A protein and the small-molecule ligand that binds it are described below.
Small molecule (SMILES): CC(=O)N[C@@H]1[C@@H](O)[C@H](O)[C@@H](CO)O[C@H]1O

Sequence of chain 1.C:
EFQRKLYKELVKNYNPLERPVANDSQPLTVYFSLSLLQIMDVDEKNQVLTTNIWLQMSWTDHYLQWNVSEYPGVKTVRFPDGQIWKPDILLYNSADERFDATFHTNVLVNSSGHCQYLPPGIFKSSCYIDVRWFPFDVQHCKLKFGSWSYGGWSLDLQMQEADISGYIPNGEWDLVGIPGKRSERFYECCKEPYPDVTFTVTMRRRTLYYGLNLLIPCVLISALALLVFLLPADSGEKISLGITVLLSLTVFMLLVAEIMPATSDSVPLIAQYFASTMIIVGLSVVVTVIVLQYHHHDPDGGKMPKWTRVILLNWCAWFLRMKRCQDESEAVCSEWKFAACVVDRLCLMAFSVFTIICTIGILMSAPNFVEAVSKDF

Binding-site contacts:
Ligand atom C4 contacts residue ASN67 of chain 1.C at 4.2 Å.
Ligand atom C1 contacts residue SER69 of chain 1.C at 4.0 Å.
Ligand atom C1 contacts residue ASN67 of chain 1.C at 1.4 Å.
Ligand atom C3 contacts residue ASN67 of chain 1.C at 3.8 Å.
Ligand atom C5 contacts residue ASN67 of chain 1.C at 3.7 Å.
Ligand atom O5 contacts residue SER69 of chain 1.C at 3.7 Å.
Ligand atom N2 contacts residue ASN67 of chain 1.C at 2.9 Å (h-bond).
Ligand atom C2 contacts residue ASN67 of chain 1.C at 2.5 Å.
Ligand atom C6 contacts residue SER69 of chain 1.C at 4.0 Å.
Ligand atom C7 contacts residue ASN67 of chain 1.C at 4.0 Å.
Ligand atom C5 contacts residue SER69 of chain 1.C at 3.8 Å.
Ligand atom O5 contacts residue ASN67 of chain 1.C at 2.4 Å (h-bond).